Sequence of chain 1.A:
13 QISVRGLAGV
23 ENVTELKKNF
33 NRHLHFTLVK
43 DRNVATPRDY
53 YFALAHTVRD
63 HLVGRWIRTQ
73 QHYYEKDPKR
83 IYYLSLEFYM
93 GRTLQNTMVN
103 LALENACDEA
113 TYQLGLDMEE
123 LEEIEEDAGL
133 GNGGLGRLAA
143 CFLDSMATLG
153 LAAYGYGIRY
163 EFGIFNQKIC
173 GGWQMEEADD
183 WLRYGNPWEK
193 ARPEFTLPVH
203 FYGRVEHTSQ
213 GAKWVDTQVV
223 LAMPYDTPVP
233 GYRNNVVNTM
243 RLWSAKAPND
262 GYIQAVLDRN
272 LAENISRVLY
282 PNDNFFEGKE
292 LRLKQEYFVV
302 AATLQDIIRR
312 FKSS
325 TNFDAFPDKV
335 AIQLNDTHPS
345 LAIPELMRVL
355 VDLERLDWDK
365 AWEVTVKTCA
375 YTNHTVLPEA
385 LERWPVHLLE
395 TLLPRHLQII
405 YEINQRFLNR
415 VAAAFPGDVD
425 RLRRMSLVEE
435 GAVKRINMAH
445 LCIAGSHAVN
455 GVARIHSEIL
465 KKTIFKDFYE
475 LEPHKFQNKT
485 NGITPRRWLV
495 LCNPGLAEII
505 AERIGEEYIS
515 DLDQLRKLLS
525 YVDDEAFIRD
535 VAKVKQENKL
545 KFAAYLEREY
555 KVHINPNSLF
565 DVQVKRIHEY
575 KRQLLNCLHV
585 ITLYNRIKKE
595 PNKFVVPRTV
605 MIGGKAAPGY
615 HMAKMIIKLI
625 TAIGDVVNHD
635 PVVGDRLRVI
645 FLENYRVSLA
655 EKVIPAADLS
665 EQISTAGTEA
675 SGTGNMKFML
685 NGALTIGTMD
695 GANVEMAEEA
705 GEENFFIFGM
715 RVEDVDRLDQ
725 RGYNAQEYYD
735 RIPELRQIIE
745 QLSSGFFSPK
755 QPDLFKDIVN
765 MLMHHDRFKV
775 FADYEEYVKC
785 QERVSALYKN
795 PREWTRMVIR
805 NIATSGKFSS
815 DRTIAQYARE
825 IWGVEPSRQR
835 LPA

A small-molecule ligand and the protein it binds are described below.
Small molecule (SMILES): O=c1[nH]cnc2c1ncn2[C@@H]1O[C@H](COP(=O)(O)O)[C@@H](O)[C@H]1O

Sequence of chain 2.A:
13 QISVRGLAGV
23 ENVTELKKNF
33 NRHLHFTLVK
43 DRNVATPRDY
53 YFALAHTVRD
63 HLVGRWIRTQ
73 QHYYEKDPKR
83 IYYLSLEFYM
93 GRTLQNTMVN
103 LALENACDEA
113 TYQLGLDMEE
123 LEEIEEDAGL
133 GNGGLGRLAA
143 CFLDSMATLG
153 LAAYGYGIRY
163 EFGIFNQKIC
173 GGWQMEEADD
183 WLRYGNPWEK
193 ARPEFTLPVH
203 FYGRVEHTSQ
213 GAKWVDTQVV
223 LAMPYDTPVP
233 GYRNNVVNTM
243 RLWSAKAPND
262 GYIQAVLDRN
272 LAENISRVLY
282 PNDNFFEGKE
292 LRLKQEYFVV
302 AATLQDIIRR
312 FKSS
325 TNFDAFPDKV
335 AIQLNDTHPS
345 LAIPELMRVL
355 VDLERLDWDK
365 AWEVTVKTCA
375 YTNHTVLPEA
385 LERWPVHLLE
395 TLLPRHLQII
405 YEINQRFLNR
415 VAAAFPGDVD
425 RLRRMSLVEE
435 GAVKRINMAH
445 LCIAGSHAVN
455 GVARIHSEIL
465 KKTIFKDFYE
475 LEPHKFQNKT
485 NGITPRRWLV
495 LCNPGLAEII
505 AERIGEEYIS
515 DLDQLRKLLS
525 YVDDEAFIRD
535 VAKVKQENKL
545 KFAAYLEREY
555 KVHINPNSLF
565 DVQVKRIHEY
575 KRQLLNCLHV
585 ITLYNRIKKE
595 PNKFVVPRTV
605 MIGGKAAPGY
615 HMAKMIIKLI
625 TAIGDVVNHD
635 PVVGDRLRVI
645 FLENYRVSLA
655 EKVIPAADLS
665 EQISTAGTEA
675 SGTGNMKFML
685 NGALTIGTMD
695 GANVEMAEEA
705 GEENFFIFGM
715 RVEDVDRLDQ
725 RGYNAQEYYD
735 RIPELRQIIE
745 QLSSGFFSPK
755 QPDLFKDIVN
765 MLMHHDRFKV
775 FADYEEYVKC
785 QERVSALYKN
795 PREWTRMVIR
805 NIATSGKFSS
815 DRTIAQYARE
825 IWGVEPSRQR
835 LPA

Binding-site contacts:
Ligand atom O1P contacts residue TYR156 of chain 1.A at 4.5 Å.
Ligand atom O3P contacts residue ARG310 of chain 1.A at 3.8 Å.
Ligand atom C1' contacts residue TYR76 of chain 1.A at 4.1 Å (hydrophobic).
Ligand atom O1P contacts residue ARG311 of chain 1.A at 2.8 Å (salt-bridge).
Ligand atom N3 contacts residue VAL46 of chain 2.A at 3.9 Å.
Ligand atom C1' contacts residue GLN73 of chain 1.A at 4.4 Å.
Ligand atom O2' contacts residue ASP43 of chain 2.A at 3.7 Å.
Ligand atom C8 contacts residue VAL46 of chain 2.A at 4.4 Å (hydrophobic).
Ligand atom O1P contacts residue ARG310 of chain 1.A at 4.3 Å.
Ligand atom C4' contacts residue GLN72 of chain 1.A at 4.2 Å.
Ligand atom O2' contacts residue GLN73 of chain 1.A at 3.5 Å.
Ligand atom C2 contacts residue TYR76 of chain 1.A at 3.9 Å (hydrophobic).
Ligand atom N3 contacts residue TYR76 of chain 1.A at 3.8 Å.
Ligand atom P contacts residue ARG310 of chain 1.A at 4.2 Å.
Ligand atom C2' contacts residue VAL46 of chain 2.A at 3.8 Å (hydrophobic).
Ligand atom N9 contacts residue VAL46 of chain 2.A at 4.0 Å.
Ligand atom O4' contacts residue GLN72 of chain 1.A at 3.9 Å.
Ligand atom N7 contacts residue VAL46 of chain 2.A at 4.4 Å.
Ligand atom N9 contacts residue TYR76 of chain 1.A at 3.9 Å.
Ligand atom P contacts residue ARG311 of chain 1.A at 3.6 Å.
Ligand atom C6 contacts residue VAL46 of chain 2.A at 4.4 Å (hydrophobic).
Ligand atom C4 contacts residue TYR76 of chain 1.A at 3.9 Å (hydrophobic).
Ligand atom C5 contacts residue VAL46 of chain 2.A at 4.0 Å (hydrophobic).
Ligand atom O4' contacts residue GLN73 of chain 1.A at 4.5 Å.
Ligand atom O3P contacts residue ARG311 of chain 1.A at 4.3 Å.
Ligand atom O2P contacts residue ARG310 of chain 1.A at 3.3 Å (salt-bridge).
Ligand atom O3' contacts residue GLN72 of chain 1.A at 4.4 Å.
Ligand atom N7 contacts residue TYR76 of chain 1.A at 3.8 Å.
Ligand atom N1 contacts residue TYR76 of chain 1.A at 3.8 Å.
Ligand atom O6 contacts residue TYR76 of chain 1.A at 3.5 Å (h-bond).
Ligand atom C2' contacts residue ASP43 of chain 2.A at 4.4 Å.
Ligand atom O3' contacts residue ASP43 of chain 2.A at 4.0 Å.
Ligand atom C5 contacts residue TYR76 of chain 1.A at 3.7 Å (hydrophobic).
Ligand atom C2 contacts residue VAL46 of chain 2.A at 4.3 Å (hydrophobic).
Ligand atom C8 contacts residue TYR76 of chain 1.A at 3.9 Å (hydrophobic).
Ligand atom C4 contacts residue VAL46 of chain 2.A at 3.7 Å (hydrophobic).
Ligand atom C3' contacts residue VAL46 of chain 2.A at 4.3 Å (hydrophobic).
Ligand atom O2P contacts residue ARG311 of chain 1.A at 3.3 Å (salt-bridge).
Ligand atom C6 contacts residue TYR76 of chain 1.A at 3.5 Å (hydrophobic).
Ligand atom O4' contacts residue TYR76 of chain 1.A at 4.0 Å.